This small molecule binds to this protein.
Small molecule (SMILES): CNC(=O)[C@H](Cc1c[nH]c2ccccc12)NC(=O)[C@@H](CC(=O)NO)CC(C)C

Sequence of chain 1.A:
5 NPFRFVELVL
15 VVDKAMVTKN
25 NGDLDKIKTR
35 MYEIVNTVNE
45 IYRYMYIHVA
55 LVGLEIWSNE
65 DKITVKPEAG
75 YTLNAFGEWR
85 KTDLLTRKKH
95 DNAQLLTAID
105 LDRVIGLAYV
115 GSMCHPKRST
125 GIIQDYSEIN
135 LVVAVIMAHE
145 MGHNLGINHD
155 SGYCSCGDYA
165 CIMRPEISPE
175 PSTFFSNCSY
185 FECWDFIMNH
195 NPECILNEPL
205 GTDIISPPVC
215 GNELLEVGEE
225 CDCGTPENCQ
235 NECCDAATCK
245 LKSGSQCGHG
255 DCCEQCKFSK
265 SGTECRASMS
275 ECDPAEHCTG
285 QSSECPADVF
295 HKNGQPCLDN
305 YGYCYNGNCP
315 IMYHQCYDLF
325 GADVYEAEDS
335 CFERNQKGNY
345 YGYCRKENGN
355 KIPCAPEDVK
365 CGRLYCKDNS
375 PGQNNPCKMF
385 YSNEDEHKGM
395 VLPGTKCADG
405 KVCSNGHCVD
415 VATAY

Binding-site contacts:
Ligand atom CAI contacts residue GLU170 of chain 1.A at 3.7 Å.
Ligand atom CAI contacts residue HIS143 of chain 1.A at 3.7 Å.
Ligand atom CAT contacts residue ARG107 of chain 1.A at 3.7 Å.
Ligand atom CAD contacts residue ZN1 of chain 1.H at 2.8 Å.
Ligand atom CAI contacts residue ILE171 of chain 1.A at 3.6 Å (hydrophobic).
Ligand atom OAE contacts residue HIS143 of chain 1.A at 3.8 Å.
Ligand atom OAG contacts residue ZN1 of chain 1.H at 2.5 Å.
Ligand atom NAM contacts residue PRO169 of chain 1.A at 3.2 Å (h-bond).
Ligand atom CAQ contacts residue PRO169 of chain 1.A at 3.5 Å (hydrophobic).
Ligand atom OAZ contacts residue GLU170 of chain 1.A at 3.6 Å.
Ligand atom CAD contacts residue GLY110 of chain 1.A at 3.6 Å.
Ligand atom OAG contacts residue HIS143 of chain 1.A at 3.5 Å.
Ligand atom CAS contacts residue PRO169 of chain 1.A at 3.2 Å (hydrophobic).
Ligand atom OAE contacts residue ZN1 of chain 1.H at 2.1 Å.
Ligand atom CAT contacts residue VAL108 of chain 1.A at 4.0 Å (hydrophobic).
Ligand atom OAG contacts residue GLY110 of chain 1.A at 3.8 Å.
Ligand atom CAW contacts residue PRO169 of chain 1.A at 3.5 Å (hydrophobic).
Ligand atom CAK contacts residue PRO169 of chain 1.A at 3.9 Å (hydrophobic).
Ligand atom CAA contacts residue GLU144 of chain 1.A at 4.0 Å.
Ligand atom OAE contacts residue HIS153 of chain 1.A at 3.0 Å (h-bond).
Ligand atom NAF contacts residue ZN1 of chain 1.H at 3.0 Å.
Ligand atom CAC contacts residue VAL108 of chain 1.A at 3.5 Å (hydrophobic).
Ligand atom CAB contacts residue PRO169 of chain 1.A at 3.7 Å (hydrophobic).
Ligand atom CAO contacts residue PRO169 of chain 1.A at 3.8 Å (hydrophobic).
Ligand atom CAC contacts residue GLY110 of chain 1.A at 3.5 Å.
Ligand atom OAG contacts residue GLU144 of chain 1.A at 2.6 Å (salt-bridge).
Ligand atom OAE contacts residue HIS147 of chain 1.A at 3.9 Å.
Ligand atom CAD contacts residue HIS143 of chain 1.A at 4.0 Å.
Ligand atom NAF contacts residue HIS143 of chain 1.A at 3.8 Å.
Ligand atom CAJ contacts residue ILE140 of chain 1.A at 3.5 Å (hydrophobic).
Ligand atom CAP contacts residue PRO169 of chain 1.A at 3.7 Å (hydrophobic).
Ligand atom NAF contacts residue GLY110 of chain 1.A at 3.0 Å (h-bond).
Ligand atom OAG contacts residue HIS147 of chain 1.A at 3.1 Å.
Ligand atom NAF contacts residue GLU144 of chain 1.A at 2.9 Å (salt-bridge).
Ligand atom OAL contacts residue VAL108 of chain 1.A at 3.7 Å.
Ligand atom OAZ contacts residue ILE171 of chain 1.A at 3.2 Å (h-bond).
Ligand atom OAL contacts residue ILE109 of chain 1.A at 3.0 Å (h-bond).
Ligand atom CAI contacts residue ARG168 of chain 1.A at 3.5 Å.
Ligand atom CAJ contacts residue ILE171 of chain 1.A at 4.0 Å (hydrophobic).
Ligand atom CAJ contacts residue ILE109 of chain 1.A at 3.8 Å (hydrophobic).